Sequence of chain 1.B:
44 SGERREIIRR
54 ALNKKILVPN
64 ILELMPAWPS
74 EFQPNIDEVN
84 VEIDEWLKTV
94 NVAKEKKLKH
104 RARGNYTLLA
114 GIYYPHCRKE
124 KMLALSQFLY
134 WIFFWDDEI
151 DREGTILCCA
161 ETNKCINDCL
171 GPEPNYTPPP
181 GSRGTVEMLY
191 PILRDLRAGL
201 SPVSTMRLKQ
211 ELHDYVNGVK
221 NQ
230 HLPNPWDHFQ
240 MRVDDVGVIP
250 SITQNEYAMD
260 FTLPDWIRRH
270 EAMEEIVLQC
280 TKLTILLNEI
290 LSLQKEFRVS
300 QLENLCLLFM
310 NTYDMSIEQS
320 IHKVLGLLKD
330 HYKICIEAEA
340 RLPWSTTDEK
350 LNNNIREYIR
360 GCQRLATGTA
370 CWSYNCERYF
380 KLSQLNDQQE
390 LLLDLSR

This protein binds this small molecule.
Small molecule (SMILES): CC(C)=CCC/C(C)=C/CC/C(C)=C/CO[P](=O)(O)OP(=O)(O)O

Binding-site contacts:
Ligand atom O3B contacts residue ARG377 of chain 1.B at 2.8 Å (salt-bridge).
Ligand atom O1B contacts residue SER291 of chain 1.B at 3.3 Å.
Ligand atom C4 contacts residue TYR378 of chain 1.B at 3.4 Å (hydrophobic).
Ligand atom C15 contacts residue PHE136 of chain 1.B at 3.4 Å (hydrophobic).
Ligand atom O2A contacts residue ASN287 of chain 1.B at 3.6 Å (h-bond).
Ligand atom C7 contacts residue VAL247 of chain 1.B at 3.5 Å (hydrophobic).
Ligand atom O1 contacts residue ASN287 of chain 1.B at 3.3 Å (h-bond).
Ligand atom PB contacts residue TYR378 of chain 1.B at 3.8 Å.
Ligand atom C11 contacts residue GLY246 of chain 1.B at 3.8 Å.
Ligand atom O3A contacts residue MG1 of chain 1.P at 3.7 Å.
Ligand atom O1 contacts residue MG1 of chain 1.P at 3.6 Å.
Ligand atom O2B contacts residue GLU295 of chain 1.B at 3.5 Å (salt-bridge).
Ligand atom O2A contacts residue ARG241 of chain 1.B at 3.4 Å (salt-bridge).
Ligand atom O1B contacts residue ASN287 of chain 1.B at 2.9 Å (h-bond).
Ligand atom O2A contacts residue MG1 of chain 1.P at 2.4 Å.
Ligand atom PB contacts residue GLU295 of chain 1.B at 3.9 Å.
Ligand atom PA contacts residue MG1 of chain 1.P at 3.4 Å.
Ligand atom C14 contacts residue ASP139 of chain 1.B at 3.8 Å.
Ligand atom C1 contacts residue ARG241 of chain 1.B at 3.9 Å.
Ligand atom PB contacts residue MG1 of chain 1.P at 3.4 Å.
Ligand atom C14 contacts residue ILE135 of chain 1.B at 3.8 Å (hydrophobic).
Ligand atom O1B contacts residue TYR378 of chain 1.B at 3.7 Å.
Ligand atom O1B contacts residue GLU295 of chain 1.B at 3.4 Å (salt-bridge).
Ligand atom O1 contacts residue ARG241 of chain 1.B at 2.9 Å (salt-bridge).
Ligand atom C5 contacts residue THR283 of chain 1.B at 3.7 Å.
Ligand atom PB contacts residue ARG377 of chain 1.B at 3.7 Å.
Ligand atom O2B contacts residue LYS294 of chain 1.B at 2.9 Å (salt-bridge).
Ligand atom C2 contacts residue ARG241 of chain 1.B at 3.8 Å.
Ligand atom C14 contacts residue TYR215 of chain 1.B at 3.2 Å (hydrophobic).
Ligand atom C9 contacts residue GLY246 of chain 1.B at 3.3 Å.
Ligand atom C4 contacts residue ASN287 of chain 1.B at 3.9 Å.
Ligand atom C1 contacts residue ASN287 of chain 1.B at 3.9 Å.
Ligand atom O3B contacts residue TYR378 of chain 1.B at 2.7 Å (h-bond).
Ligand atom PA contacts residue ARG241 of chain 1.B at 3.6 Å.
Ligand atom C6 contacts residue VAL247 of chain 1.B at 3.8 Å (hydrophobic).
Ligand atom O2B contacts residue ARG377 of chain 1.B at 3.8 Å.
Ligand atom O2A contacts residue GLU295 of chain 1.B at 3.2 Å (salt-bridge).
Ligand atom O1B contacts residue MG1 of chain 1.P at 2.2 Å.
Ligand atom C10 contacts residue TYR116 of chain 1.B at 3.6 Å (hydrophobic).
Ligand atom C6 contacts residue TYR116 of chain 1.B at 3.7 Å (hydrophobic).